Sequence of chain 1.A:
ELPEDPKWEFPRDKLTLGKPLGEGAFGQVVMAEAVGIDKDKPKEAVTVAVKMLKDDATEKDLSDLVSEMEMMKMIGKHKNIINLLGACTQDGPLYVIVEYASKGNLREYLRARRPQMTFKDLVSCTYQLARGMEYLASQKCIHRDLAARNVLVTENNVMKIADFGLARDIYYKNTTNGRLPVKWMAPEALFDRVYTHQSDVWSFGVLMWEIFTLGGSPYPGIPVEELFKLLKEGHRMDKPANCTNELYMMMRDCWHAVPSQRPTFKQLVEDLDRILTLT

A protein and the small-molecule ligand that binds it are described below.
Small molecule (SMILES): Nc1ncnc2c1ncn2[C@@H]1O[C@H](CO[P](=O)(O)O[P](=O)(O)CP(=O)(O)O)[C@@H](O)[C@H]1O

Binding-site contacts:
Ligand atom O1G contacts residue ASP200 of chain 1.A at 3.4 Å (salt-bridge).
Ligand atom O2G contacts residue ASP200 of chain 1.A at 3.8 Å.
Ligand atom O1B contacts residue ASP200 of chain 1.A at 2.8 Å (salt-bridge).
Ligand atom N1 contacts residue ALA71 of chain 1.A at 3.8 Å.
Ligand atom C6 contacts residue GLU121 of chain 1.A at 3.9 Å.
Ligand atom O4' contacts residue VAL51 of chain 1.A at 3.6 Å.
Ligand atom C8 contacts residue VAL51 of chain 1.A at 3.9 Å (hydrophobic).
Ligand atom O2A contacts residue VAL51 of chain 1.A at 3.5 Å.
Ligand atom C2 contacts residue LEU43 of chain 1.A at 3.7 Å (hydrophobic).
Ligand atom N6 contacts residue GLU121 of chain 1.A at 2.8 Å (salt-bridge).
Ligand atom C6 contacts residue LEU189 of chain 1.A at 3.4 Å (hydrophobic).
Ligand atom N1 contacts residue TYR122 of chain 1.A at 3.9 Å.
Ligand atom O1A contacts residue ASP200 of chain 1.A at 3.9 Å.
Ligand atom O2G contacts residue ASN187 of chain 1.A at 3.7 Å.
Ligand atom C4 contacts residue LEU189 of chain 1.A at 3.9 Å (hydrophobic).
Ligand atom N3 contacts residue LEU43 of chain 1.A at 3.8 Å.
Ligand atom O2G contacts residue ARG186 of chain 1.A at 3.4 Å (salt-bridge).
Ligand atom O2' contacts residue LEU189 of chain 1.A at 3.8 Å.
Ligand atom O1G contacts residue ASN187 of chain 1.A at 2.6 Å (h-bond).
Ligand atom C5' contacts residue GLY44 of chain 1.A at 3.5 Å.
Ligand atom O2B contacts residue GLY46 of chain 1.A at 3.8 Å.
Ligand atom N6 contacts residue VAL120 of chain 1.A at 3.5 Å.
Ligand atom O1G contacts residue ARG186 of chain 1.A at 3.5 Å (salt-bridge).
Ligand atom C2 contacts residue TYR122 of chain 1.A at 4.0 Å (hydrophobic).
Ligand atom O3G contacts residue ARG186 of chain 1.A at 3.3 Å.
Ligand atom O4' contacts residue GLY44 of chain 1.A at 3.6 Å (h-bond).
Ligand atom C6 contacts residue ALA71 of chain 1.A at 3.6 Å (hydrophobic).
Ligand atom O3A contacts residue GLY46 of chain 1.A at 3.6 Å.
Ligand atom N7 contacts residue LEU189 of chain 1.A at 3.5 Å.
Ligand atom N7 contacts residue VAL51 of chain 1.A at 3.9 Å.
Ligand atom C2 contacts residue ALA123 of chain 1.A at 3.1 Å (hydrophobic).
Ligand atom C4' contacts residue GLY44 of chain 1.A at 3.5 Å.
Ligand atom N6 contacts residue LEU189 of chain 1.A at 3.7 Å.
Ligand atom N6 contacts residue ALA71 of chain 1.A at 3.4 Å.
Ligand atom PG contacts residue ASN187 of chain 1.A at 3.7 Å.
Ligand atom O2A contacts residue LYS73 of chain 1.A at 3.5 Å.
Ligand atom C5 contacts residue LEU189 of chain 1.A at 3.3 Å (hydrophobic).
Ligand atom C5' contacts residue VAL51 of chain 1.A at 3.9 Å (hydrophobic).
Ligand atom O2B contacts residue ALA47 of chain 1.A at 3.2 Å (h-bond).
Ligand atom N1 contacts residue ALA123 of chain 1.A at 3.1 Å (h-bond).